This protein binds this small molecule.
Small molecule (SMILES): C[C@H](Nc1cc2c(-c3cc(Cl)cc(CCCO)c3)noc2cn1)c1ccccc1

Sequence of chain 1.A:
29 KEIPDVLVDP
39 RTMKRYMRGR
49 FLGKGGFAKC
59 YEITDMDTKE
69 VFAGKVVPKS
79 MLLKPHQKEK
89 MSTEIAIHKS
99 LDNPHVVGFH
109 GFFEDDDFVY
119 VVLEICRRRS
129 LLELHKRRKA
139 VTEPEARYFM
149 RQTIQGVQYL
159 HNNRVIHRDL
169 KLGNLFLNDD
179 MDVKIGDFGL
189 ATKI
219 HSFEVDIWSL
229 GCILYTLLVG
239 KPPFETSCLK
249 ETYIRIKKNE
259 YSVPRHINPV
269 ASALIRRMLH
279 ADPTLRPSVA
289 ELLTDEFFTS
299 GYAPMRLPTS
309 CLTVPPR

Binding-site contacts:
Ligand atom C10 contacts residue CYS58 of chain 1.A at 3.8 Å (hydrophobic).
Ligand atom N9 contacts residue LEU121 of chain 1.A at 3.9 Å.
Ligand atom C11 contacts residue CYS58 of chain 1.A at 3.2 Å (hydrophobic).
Ligand atom C6 contacts residue CYS124 of chain 1.A at 3.5 Å (hydrophobic).
Ligand atom C28 contacts residue PHE174 of chain 1.A at 3.6 Å (hydrophobic).
Ligand atom O21 contacts residue LEU121 of chain 1.A at 3.8 Å.
Ligand atom C6 contacts residue ALA71 of chain 1.A at 3.5 Å (hydrophobic).
Ligand atom C6 contacts residue GLU122 of chain 1.A at 3.2 Å.
Ligand atom C23 contacts residue ARG127 of chain 1.A at 3.9 Å.
Ligand atom C22 contacts residue CYS124 of chain 1.A at 3.6 Å (hydrophobic).
Ligand atom C5 contacts residue ALA71 of chain 1.A at 3.7 Å (hydrophobic).
Ligand atom C5 contacts residue PHE174 of chain 1.A at 3.9 Å (hydrophobic).
Ligand atom CL contacts residue ALA56 of chain 1.A at 3.4 Å.
Ligand atom C27 contacts residue ARG127 of chain 1.A at 3.6 Å.
Ligand atom C28 contacts residue ARG127 of chain 1.A at 3.4 Å.
Ligand atom N1 contacts residue CYS124 of chain 1.A at 3.0 Å (h-bond).
Ligand atom C15 contacts residue PHE174 of chain 1.A at 3.9 Å (hydrophobic).
Ligand atom N7 contacts residue CYS124 of chain 1.A at 2.7 Å (h-bond).
Ligand atom C17 contacts residue LYS52 of chain 1.A at 3.9 Å.
Ligand atom C4 contacts residue PHE174 of chain 1.A at 3.5 Å (hydrophobic).
Ligand atom C19 contacts residue LYS52 of chain 1.A at 3.9 Å.
Ligand atom C2 contacts residue CYS124 of chain 1.A at 3.5 Å (hydrophobic).
Ligand atom C29 contacts residue CYS124 of chain 1.A at 3.3 Å (hydrophobic).
Ligand atom C24 contacts residue LEU50 of chain 1.A at 3.2 Å (hydrophobic).
Ligand atom CL contacts residue CYS58 of chain 1.A at 3.9 Å.
Ligand atom C13 contacts residue LYS52 of chain 1.A at 3.6 Å.
Ligand atom C27 contacts residue PHE174 of chain 1.A at 3.5 Å (hydrophobic).
Ligand atom C4 contacts residue CYS58 of chain 1.A at 3.9 Å (hydrophobic).
Ligand atom C8 contacts residue CYS58 of chain 1.A at 3.8 Å (hydrophobic).
Ligand atom CL contacts residue LYS73 of chain 1.A at 3.9 Å.
Ligand atom C12 contacts residue CYS58 of chain 1.A at 3.5 Å (hydrophobic).
Ligand atom C8 contacts residue PHE174 of chain 1.A at 3.8 Å (hydrophobic).
Ligand atom C25 contacts residue LEU50 of chain 1.A at 3.9 Å (hydrophobic).
Ligand atom CL contacts residue GLY53 of chain 1.A at 3.7 Å.
Ligand atom C27 contacts residue SER128 of chain 1.A at 3.6 Å.
Ligand atom C3 contacts residue PHE174 of chain 1.A at 3.8 Å (hydrophobic).
Ligand atom C25 contacts residue ARG127 of chain 1.A at 3.9 Å.
Ligand atom C26 contacts residue GLU131 of chain 1.A at 3.8 Å.
Ligand atom C24 contacts residue ARG127 of chain 1.A at 3.7 Å.
Ligand atom C29 contacts residue ARG127 of chain 1.A at 3.7 Å.